Sequence of chain 6.E:
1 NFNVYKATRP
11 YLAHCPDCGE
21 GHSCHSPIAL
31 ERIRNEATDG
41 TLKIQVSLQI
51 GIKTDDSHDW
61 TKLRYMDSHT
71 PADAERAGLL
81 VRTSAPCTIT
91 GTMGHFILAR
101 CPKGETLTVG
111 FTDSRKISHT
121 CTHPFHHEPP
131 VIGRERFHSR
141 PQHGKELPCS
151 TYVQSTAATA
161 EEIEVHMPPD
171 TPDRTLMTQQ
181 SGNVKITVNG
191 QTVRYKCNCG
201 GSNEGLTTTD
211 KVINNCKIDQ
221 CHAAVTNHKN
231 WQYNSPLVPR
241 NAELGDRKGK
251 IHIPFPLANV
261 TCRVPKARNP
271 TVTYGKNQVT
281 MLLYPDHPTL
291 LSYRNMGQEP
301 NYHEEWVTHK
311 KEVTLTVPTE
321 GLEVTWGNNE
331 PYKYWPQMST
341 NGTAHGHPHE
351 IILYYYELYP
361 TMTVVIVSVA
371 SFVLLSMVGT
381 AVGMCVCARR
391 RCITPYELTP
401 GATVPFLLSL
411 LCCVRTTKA

Sequence of chain 6.D:
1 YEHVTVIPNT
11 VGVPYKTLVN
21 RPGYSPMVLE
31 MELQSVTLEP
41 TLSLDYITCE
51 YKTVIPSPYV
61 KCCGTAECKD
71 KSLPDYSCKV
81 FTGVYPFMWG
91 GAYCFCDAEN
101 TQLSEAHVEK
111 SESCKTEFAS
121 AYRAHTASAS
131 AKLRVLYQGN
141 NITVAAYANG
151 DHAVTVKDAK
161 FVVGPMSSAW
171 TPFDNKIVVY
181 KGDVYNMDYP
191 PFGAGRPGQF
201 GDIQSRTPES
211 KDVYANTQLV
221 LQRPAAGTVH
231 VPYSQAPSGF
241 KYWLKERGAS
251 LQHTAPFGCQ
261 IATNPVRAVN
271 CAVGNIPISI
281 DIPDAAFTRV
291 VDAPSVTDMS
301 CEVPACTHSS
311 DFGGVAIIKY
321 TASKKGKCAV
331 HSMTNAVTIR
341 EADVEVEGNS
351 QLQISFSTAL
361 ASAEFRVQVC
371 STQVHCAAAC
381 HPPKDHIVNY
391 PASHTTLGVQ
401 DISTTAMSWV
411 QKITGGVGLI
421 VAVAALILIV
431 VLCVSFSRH

Binding-site contacts:
Ligand atom C2 contacts residue ASN259 of chain 6.E at 2.4 Å.
Ligand atom C1 contacts residue ASN259 of chain 6.E at 1.4 Å.
Ligand atom O7 contacts residue ASN259 of chain 6.E at 2.7 Å (h-bond).
Ligand atom C3 contacts residue ASN259 of chain 6.E at 3.7 Å.
Ligand atom O7 contacts residue GLU117 of chain 6.D at 4.3 Å.
Ligand atom N2 contacts residue ASN259 of chain 6.E at 3.0 Å (h-bond).
Ligand atom C7 contacts residue ASN259 of chain 6.E at 3.1 Å.
Ligand atom C4 contacts residue ASN259 of chain 6.E at 4.1 Å.
Ligand atom O6 contacts residue THR116 of chain 6.D at 3.2 Å (h-bond).
Ligand atom C6 contacts residue LYS115 of chain 6.D at 4.3 Å.
Ligand atom O6 contacts residue LYS115 of chain 6.D at 3.5 Å (salt-bridge).
Ligand atom C5 contacts residue ASN259 of chain 6.E at 3.6 Å.
Ligand atom C6 contacts residue THR116 of chain 6.D at 4.5 Å.
Ligand atom O5 contacts residue THR116 of chain 6.D at 3.8 Å.
Ligand atom O7 contacts residue LYS181 of chain 6.D at 4.3 Å.
Ligand atom O5 contacts residue ASN259 of chain 6.E at 2.3 Å (h-bond).
Ligand atom C8 contacts residue ASN259 of chain 6.E at 4.4 Å.
Ligand atom O6 contacts residue ASN259 of chain 6.E at 4.4 Å.

This small molecule binds to this protein.
Small molecule (SMILES): CC(=O)N[C@@H]1[C@@H](O)[C@H](O)[C@@H](CO)O[C@H]1O